A small-molecule ligand and the protein it binds are described below.
Small molecule (SMILES): CC(=O)N[C@@H]1[C@@H](O)[C@H](O)[C@@H](CO)O[C@H]1O

Sequence of chain 1.H:
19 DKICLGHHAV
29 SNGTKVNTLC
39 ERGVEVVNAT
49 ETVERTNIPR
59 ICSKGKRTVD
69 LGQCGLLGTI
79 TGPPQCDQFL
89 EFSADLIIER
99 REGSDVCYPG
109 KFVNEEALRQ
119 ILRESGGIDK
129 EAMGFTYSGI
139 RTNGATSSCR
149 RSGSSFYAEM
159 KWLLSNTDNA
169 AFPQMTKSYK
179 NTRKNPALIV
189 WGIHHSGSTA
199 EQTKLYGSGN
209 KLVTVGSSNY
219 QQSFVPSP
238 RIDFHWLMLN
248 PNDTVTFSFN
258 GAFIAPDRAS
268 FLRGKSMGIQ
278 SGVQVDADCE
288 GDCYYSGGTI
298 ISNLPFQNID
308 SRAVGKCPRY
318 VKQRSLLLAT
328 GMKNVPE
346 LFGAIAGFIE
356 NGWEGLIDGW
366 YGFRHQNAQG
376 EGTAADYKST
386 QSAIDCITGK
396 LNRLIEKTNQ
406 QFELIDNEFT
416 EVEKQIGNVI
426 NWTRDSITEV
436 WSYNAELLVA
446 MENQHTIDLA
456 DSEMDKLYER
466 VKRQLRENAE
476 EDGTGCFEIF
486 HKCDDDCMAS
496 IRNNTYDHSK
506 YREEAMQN

Binding-site contacts:
Ligand atom C7 contacts residue ASN46 of chain 1.H at 3.5 Å.
Ligand atom O5 contacts residue TRP365 of chain 1.H at 4.2 Å.
Ligand atom O6 contacts residue ALA47 of chain 1.H at 4.4 Å.
Ligand atom C1 contacts residue TRP365 of chain 1.H at 4.0 Å (hydrophobic).
Ligand atom C2 contacts residue TRP365 of chain 1.H at 4.0 Å (hydrophobic).
Ligand atom O6 contacts residue THR48 of chain 1.H at 4.1 Å.
Ligand atom N2 contacts residue ASN46 of chain 1.H at 2.9 Å (h-bond).
Ligand atom C5 contacts residue ASN46 of chain 1.H at 3.7 Å.
Ligand atom O5 contacts residue ASN46 of chain 1.H at 2.4 Å (h-bond).
Ligand atom N2 contacts residue TRP365 of chain 1.H at 3.8 Å.
Ligand atom O7 contacts residue ASN46 of chain 1.H at 3.8 Å.
Ligand atom C4 contacts residue ASN46 of chain 1.H at 4.2 Å.
Ligand atom C2 contacts residue ASN46 of chain 1.H at 2.5 Å.
Ligand atom C1 contacts residue ASN46 of chain 1.H at 1.4 Å.
Ligand atom C3 contacts residue ASN46 of chain 1.H at 3.8 Å.